Sequence of chain 6.A:
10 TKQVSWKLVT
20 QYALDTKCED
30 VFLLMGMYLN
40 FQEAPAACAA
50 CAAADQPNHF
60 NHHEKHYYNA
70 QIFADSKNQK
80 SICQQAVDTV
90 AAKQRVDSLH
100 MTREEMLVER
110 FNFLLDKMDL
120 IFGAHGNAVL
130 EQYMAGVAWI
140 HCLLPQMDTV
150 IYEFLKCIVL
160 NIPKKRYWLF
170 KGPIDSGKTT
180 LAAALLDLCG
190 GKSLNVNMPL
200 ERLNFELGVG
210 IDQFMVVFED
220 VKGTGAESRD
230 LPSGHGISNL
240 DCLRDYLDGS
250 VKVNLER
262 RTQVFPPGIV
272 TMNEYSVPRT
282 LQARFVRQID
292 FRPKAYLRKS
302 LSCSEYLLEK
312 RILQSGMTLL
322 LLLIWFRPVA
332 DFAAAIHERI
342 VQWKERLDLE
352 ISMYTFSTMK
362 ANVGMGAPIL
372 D

Binding-site contacts:
Ligand atom C13 contacts residue SER175 of chain 1.A at 3.1 Å.
Ligand atom C contacts residue ARG299 of chain 1.A at 3.8 Å.
Ligand atom N2 contacts residue LYS295 of chain 1.A at 2.9 Å (salt-bridge).
Ligand atom C15 contacts residue LYS295 of chain 1.A at 3.3 Å.
Ligand atom C13 contacts residue GLY176 of chain 1.A at 3.3 Å.
Ligand atom C14 contacts residue LYS295 of chain 1.A at 3.8 Å.
Ligand atom C5 contacts residue ARG299 of chain 1.A at 3.4 Å.
Ligand atom C7 contacts residue SO41 of chain 1.D at 3.5 Å.
Ligand atom C11 contacts residue SO41 of chain 1.D at 3.5 Å.
Ligand atom O contacts residue ARG299 of chain 1.A at 3.9 Å.
Ligand atom C10 contacts residue LEU309 of chain 1.A at 3.4 Å (hydrophobic).
Ligand atom C12 contacts residue GLY176 of chain 1.A at 3.6 Å.
Ligand atom C12 contacts residue ASP174 of chain 1.A at 3.8 Å.
Ligand atom S contacts residue ARG299 of chain 1.A at 3.5 Å.
Ligand atom C14 contacts residue LEU298 of chain 1.A at 3.6 Å (hydrophobic).
Ligand atom C13 contacts residue LEU142 of chain 1.A at 3.5 Å (hydrophobic).
Ligand atom C8 contacts residue THR179 of chain 1.A at 3.8 Å.
Ligand atom C14 contacts residue LEU142 of chain 1.A at 3.8 Å (hydrophobic).
Ligand atom N2 contacts residue LEU298 of chain 1.A at 3.7 Å.
Ligand atom C16 contacts residue ASP174 of chain 1.A at 3.4 Å.
Ligand atom N1 contacts residue SO41 of chain 1.D at 3.2 Å (h-bond).
Ligand atom N1 contacts residue TRP138 of chain 1.A at 3.5 Å.
Ligand atom C3 contacts residue ARG299 of chain 1.A at 3.8 Å.
Ligand atom C14 contacts residue SER175 of chain 1.A at 3.5 Å.
Ligand atom N1 contacts residue GLY176 of chain 1.A at 3.6 Å (h-bond).
Ligand atom C12 contacts residue TRP138 of chain 1.A at 3.7 Å (hydrophobic).
Ligand atom C8 contacts residue SO41 of chain 1.D at 3.1 Å.
Ligand atom C12 contacts residue SER175 of chain 1.A at 3.7 Å.
Ligand atom N2 contacts residue PRO294 of chain 1.A at 3.4 Å.
Ligand atom C9 contacts residue THR179 of chain 1.A at 3.6 Å.
Ligand atom C4 contacts residue ARG299 of chain 1.A at 3.7 Å.
Ligand atom N contacts residue LYS163 of chain 6.A at 3.9 Å.
Ligand atom S contacts residue ASP174 of chain 1.A at 3.6 Å (salt-bridge).
Ligand atom C4 contacts residue ASP174 of chain 1.A at 3.9 Å.
Ligand atom C13 contacts residue TRP138 of chain 1.A at 3.9 Å (hydrophobic).
Ligand atom C4 contacts residue LYS163 of chain 6.A at 3.6 Å.
Ligand atom C7 contacts residue LEU302 of chain 1.A at 3.7 Å (hydrophobic).
Ligand atom C15 contacts residue ASP174 of chain 1.A at 3.7 Å.
Ligand atom C2 contacts residue ARG299 of chain 1.A at 3.7 Å.
Ligand atom N contacts residue LEU309 of chain 1.A at 3.5 Å.

Sequence of chain 1.A:
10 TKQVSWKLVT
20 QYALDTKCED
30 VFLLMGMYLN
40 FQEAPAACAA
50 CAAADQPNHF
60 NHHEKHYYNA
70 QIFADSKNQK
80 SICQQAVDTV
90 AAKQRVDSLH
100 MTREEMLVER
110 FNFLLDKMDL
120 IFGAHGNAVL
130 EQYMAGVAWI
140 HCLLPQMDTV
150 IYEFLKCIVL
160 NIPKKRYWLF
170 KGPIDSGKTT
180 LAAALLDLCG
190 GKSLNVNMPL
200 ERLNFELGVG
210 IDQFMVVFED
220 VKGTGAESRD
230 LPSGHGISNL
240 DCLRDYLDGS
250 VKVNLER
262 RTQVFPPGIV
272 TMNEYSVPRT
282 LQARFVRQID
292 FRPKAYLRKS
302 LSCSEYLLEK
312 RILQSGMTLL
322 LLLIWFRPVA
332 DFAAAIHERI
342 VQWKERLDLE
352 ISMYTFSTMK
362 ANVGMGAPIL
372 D

The small molecule below binds the protein below.
Small molecule (SMILES): c1ccc(Oc2ncccc2-c2nc3ccncc3s2)cc1